Sequence of chain 1.B:
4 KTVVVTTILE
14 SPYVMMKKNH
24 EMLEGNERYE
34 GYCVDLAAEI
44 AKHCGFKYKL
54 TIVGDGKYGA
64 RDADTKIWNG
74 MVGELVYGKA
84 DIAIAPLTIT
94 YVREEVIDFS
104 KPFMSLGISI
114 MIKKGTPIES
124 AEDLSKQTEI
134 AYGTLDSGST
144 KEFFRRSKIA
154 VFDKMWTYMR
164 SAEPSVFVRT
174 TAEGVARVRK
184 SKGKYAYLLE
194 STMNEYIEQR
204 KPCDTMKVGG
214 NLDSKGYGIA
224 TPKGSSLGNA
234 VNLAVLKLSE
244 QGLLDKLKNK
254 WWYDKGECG

Binding-site contacts:
Ligand atom OE1 contacts residue THR143 of chain 1.B at 3.1 Å (h-bond).
Ligand atom N contacts residue TYR61 of chain 1.B at 4.0 Å.
Ligand atom N contacts residue THR91 of chain 1.B at 2.8 Å (h-bond).
Ligand atom C contacts residue SER142 of chain 1.B at 3.3 Å.
Ligand atom OE2 contacts residue GLU193 of chain 1.B at 3.7 Å.
Ligand atom O contacts residue THR91 of chain 1.B at 2.9 Å (h-bond).
Ligand atom OXT contacts residue ARG96 of chain 1.B at 2.8 Å (salt-bridge).
Ligand atom O contacts residue SER142 of chain 1.B at 4.0 Å.
Ligand atom CB contacts residue GLU193 of chain 1.B at 4.0 Å.
Ligand atom O contacts residue ARG96 of chain 1.B at 2.8 Å (salt-bridge).
Ligand atom O contacts residue LEU90 of chain 1.B at 3.5 Å.
Ligand atom O contacts residue PRO89 of chain 1.B at 3.7 Å.
Ligand atom N contacts residue GLU193 of chain 1.B at 2.8 Å (salt-bridge).
Ligand atom CG contacts residue TYR61 of chain 1.B at 4.2 Å (hydrophobic).
Ligand atom CA contacts residue TYR61 of chain 1.B at 4.0 Å (hydrophobic).
Ligand atom CA contacts residue SER142 of chain 1.B at 3.3 Å.
Ligand atom CB contacts residue LEU138 of chain 1.B at 4.1 Å (hydrophobic).
Ligand atom N contacts residue SER142 of chain 1.B at 4.1 Å.
Ligand atom C contacts residue THR91 of chain 1.B at 3.6 Å.
Ligand atom CD contacts residue THR143 of chain 1.B at 3.3 Å.
Ligand atom C contacts residue ARG96 of chain 1.B at 3.4 Å.
Ligand atom CA contacts residue GLU193 of chain 1.B at 3.4 Å.
Ligand atom CG contacts residue GLU193 of chain 1.B at 3.5 Å.
Ligand atom N contacts residue TYR220 of chain 1.B at 3.7 Å.
Ligand atom CD contacts residue GLU193 of chain 1.B at 3.9 Å.
Ligand atom OXT contacts residue GLY141 of chain 1.B at 3.2 Å.
Ligand atom OXT contacts residue SER142 of chain 1.B at 2.8 Å (h-bond).
Ligand atom OE1 contacts residue LEU138 of chain 1.B at 4.2 Å.
Ligand atom OE2 contacts residue THR143 of chain 1.B at 2.7 Å (h-bond).
Ligand atom CB contacts residue TYR61 of chain 1.B at 3.5 Å (hydrophobic).
Ligand atom C contacts residue TYR61 of chain 1.B at 3.6 Å (hydrophobic).
Ligand atom OXT contacts residue TYR61 of chain 1.B at 3.3 Å.
Ligand atom CA contacts residue THR91 of chain 1.B at 3.4 Å.
Ligand atom CA contacts residue PRO89 of chain 1.B at 4.1 Å (hydrophobic).
Ligand atom CD contacts residue LEU138 of chain 1.B at 4.0 Å (hydrophobic).
Ligand atom N contacts residue PRO89 of chain 1.B at 2.9 Å (h-bond).
Ligand atom OE1 contacts residue SER142 of chain 1.B at 3.3 Å (h-bond).
Ligand atom OE1 contacts residue GLY141 of chain 1.B at 3.7 Å.
Ligand atom CG contacts residue LEU138 of chain 1.B at 3.8 Å (hydrophobic).
Ligand atom O contacts residue TYR61 of chain 1.B at 3.5 Å.

A protein and the small-molecule ligand that binds it are described below.
Small molecule (SMILES): N[C@@H](CCC(=O)O)C(=O)O